The protein below binds the small molecule below.
Small molecule (SMILES): CC(=O)N[C@@H]1[C@@H](O)[C@H](O)[C@@H](CO)O[C@H]1O

Sequence of chain 1.B:
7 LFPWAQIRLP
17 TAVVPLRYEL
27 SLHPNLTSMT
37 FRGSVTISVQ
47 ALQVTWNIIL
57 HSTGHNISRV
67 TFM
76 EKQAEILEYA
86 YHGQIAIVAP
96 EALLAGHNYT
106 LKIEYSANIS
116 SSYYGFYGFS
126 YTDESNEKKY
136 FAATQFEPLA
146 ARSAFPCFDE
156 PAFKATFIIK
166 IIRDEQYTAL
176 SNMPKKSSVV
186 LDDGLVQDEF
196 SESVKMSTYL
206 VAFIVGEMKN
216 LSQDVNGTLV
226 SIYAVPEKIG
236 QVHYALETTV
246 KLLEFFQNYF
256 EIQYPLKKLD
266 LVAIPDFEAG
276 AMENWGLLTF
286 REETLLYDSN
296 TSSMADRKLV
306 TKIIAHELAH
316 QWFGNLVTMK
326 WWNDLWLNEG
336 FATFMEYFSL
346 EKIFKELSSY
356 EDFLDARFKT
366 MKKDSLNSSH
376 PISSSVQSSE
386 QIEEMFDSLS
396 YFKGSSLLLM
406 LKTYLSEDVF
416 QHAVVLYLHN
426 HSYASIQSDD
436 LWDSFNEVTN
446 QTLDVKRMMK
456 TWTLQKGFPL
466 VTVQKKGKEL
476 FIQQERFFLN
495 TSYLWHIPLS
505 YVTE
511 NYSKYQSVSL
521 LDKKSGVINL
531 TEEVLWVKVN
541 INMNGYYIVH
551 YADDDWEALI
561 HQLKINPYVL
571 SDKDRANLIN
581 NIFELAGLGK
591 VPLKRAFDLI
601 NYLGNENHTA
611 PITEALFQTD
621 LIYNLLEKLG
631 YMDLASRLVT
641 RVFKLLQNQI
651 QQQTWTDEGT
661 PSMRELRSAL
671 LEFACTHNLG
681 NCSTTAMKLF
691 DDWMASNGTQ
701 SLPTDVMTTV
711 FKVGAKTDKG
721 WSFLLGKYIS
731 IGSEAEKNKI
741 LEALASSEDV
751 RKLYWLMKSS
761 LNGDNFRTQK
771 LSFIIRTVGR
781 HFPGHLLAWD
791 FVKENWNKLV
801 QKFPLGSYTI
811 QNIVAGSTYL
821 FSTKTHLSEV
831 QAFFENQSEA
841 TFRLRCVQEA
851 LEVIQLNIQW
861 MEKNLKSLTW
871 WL

Binding-site contacts:
Ligand atom O7 contacts residue GLU442 of chain 1.B at 3.7 Å.
Ligand atom C2 contacts residue ASN425 of chain 1.B at 2.4 Å.
Ligand atom N2 contacts residue ASN425 of chain 1.B at 3.0 Å (h-bond).
Ligand atom O7 contacts residue LEU421 of chain 1.B at 3.6 Å.
Ligand atom O5 contacts residue HIS426 of chain 1.B at 3.5 Å (h-bond).
Ligand atom C8 contacts residue LEU421 of chain 1.B at 3.8 Å (hydrophobic).
Ligand atom C7 contacts residue LEU421 of chain 1.B at 4.2 Å (hydrophobic).
Ligand atom C7 contacts residue GLU442 of chain 1.B at 3.8 Å.
Ligand atom C4 contacts residue ASN425 of chain 1.B at 4.2 Å.
Ligand atom N2 contacts residue GLU442 of chain 1.B at 4.4 Å.
Ligand atom C8 contacts residue ASN425 of chain 1.B at 3.8 Å.
Ligand atom C5 contacts residue ASN425 of chain 1.B at 3.7 Å.
Ligand atom O6 contacts residue ASP435 of chain 1.B at 4.5 Å.
Ligand atom C3 contacts residue ASN425 of chain 1.B at 3.8 Å.
Ligand atom O7 contacts residue ASN425 of chain 1.B at 3.0 Å (h-bond).
Ligand atom O6 contacts residue HIS426 of chain 1.B at 3.8 Å.
Ligand atom O5 contacts residue ASN425 of chain 1.B at 2.4 Å (h-bond).
Ligand atom O3 contacts residue GLU442 of chain 1.B at 4.1 Å.
Ligand atom C7 contacts residue ASN425 of chain 1.B at 3.2 Å.
Ligand atom C6 contacts residue HIS426 of chain 1.B at 4.1 Å.
Ligand atom C5 contacts residue HIS426 of chain 1.B at 4.5 Å.
Ligand atom C8 contacts residue GLU442 of chain 1.B at 3.5 Å.
Ligand atom C1 contacts residue HIS426 of chain 1.B at 4.4 Å.
Ligand atom C1 contacts residue ASN425 of chain 1.B at 1.5 Å.
Ligand atom C6 contacts residue ASP435 of chain 1.B at 4.0 Å.